Sequence of chain 2.A:
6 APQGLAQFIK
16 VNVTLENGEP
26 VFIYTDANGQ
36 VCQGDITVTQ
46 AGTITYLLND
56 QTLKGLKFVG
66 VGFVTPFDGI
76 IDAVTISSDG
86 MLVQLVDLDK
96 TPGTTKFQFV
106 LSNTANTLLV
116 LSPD

Binding-site contacts:
Ligand atom CB contacts residue THR100 of chain 2.A at 3.4 Å.
Ligand atom O contacts residue VAL43 of chain 2.A at 2.8 Å (h-bond).
Ligand atom N contacts residue PHE102 of chain 2.A at 3.0 Å (h-bond).
Ligand atom O contacts residue ASP40 of chain 2.A at 3.3 Å.
Ligand atom O contacts residue THR99 of chain 2.A at 3.2 Å.
Ligand atom CB contacts residue ASP94 of chain 2.A at 3.3 Å.
Ligand atom N contacts residue ASP94 of chain 2.A at 3.3 Å (salt-bridge).
Ligand atom CA contacts residue ILE41 of chain 2.A at 3.2 Å (hydrophobic).
Ligand atom CG contacts residue ASP92 of chain 2.A at 3.5 Å.
Ligand atom CD contacts residue PRO97 of chain 2.A at 3.5 Å (hydrophobic).
Ligand atom O contacts residue THR42 of chain 2.A at 3.4 Å.
Ligand atom OD1 contacts residue ASP92 of chain 2.A at 2.5 Å (salt-bridge).
Ligand atom CA contacts residue THR100 of chain 2.A at 3.2 Å.
Ligand atom CG contacts residue THR44 of chain 2.A at 3.3 Å.
Ligand atom CA contacts residue ASP40 of chain 2.A at 3.5 Å.
Ligand atom O contacts residue GLY98 of chain 2.A at 3.2 Å (h-bond).
Ligand atom O contacts residue ASP94 of chain 2.A at 2.8 Å (salt-bridge).
Ligand atom C contacts residue ASP94 of chain 2.A at 3.3 Å.
Ligand atom N contacts residue ASP40 of chain 2.A at 2.8 Å (salt-bridge).
Ligand atom O contacts residue THR100 of chain 2.A at 2.9 Å (h-bond).
Ligand atom ND2 contacts residue ASP92 of chain 2.A at 3.1 Å (salt-bridge).
Ligand atom OE1 contacts residue GLN45 of chain 2.A at 3.3 Å.
Ligand atom N contacts residue VAL43 of chain 2.A at 2.9 Å (h-bond).
Ligand atom CB contacts residue ASP40 of chain 2.A at 3.5 Å.
Ligand atom CG2 contacts residue ASP92 of chain 2.A at 3.5 Å.
Ligand atom CB contacts residue ASP94 of chain 2.A at 3.2 Å.
Ligand atom CD1 contacts residue ILE41 of chain 2.A at 3.3 Å (hydrophobic).
Ligand atom N contacts residue ASP94 of chain 2.A at 3.2 Å (salt-bridge).
Ligand atom O contacts residue PHE102 of chain 2.A at 2.9 Å (h-bond).
Ligand atom ND2 contacts residue THR96 of chain 2.A at 2.9 Å (h-bond).
Ligand atom N contacts residue THR100 of chain 2.A at 2.9 Å (h-bond).
Ligand atom CG1 contacts residue PHE102 of chain 2.A at 3.5 Å (hydrophobic).
Ligand atom CA contacts residue ASP94 of chain 2.A at 3.4 Å.
Ligand atom N contacts residue GLY98 of chain 2.A at 2.7 Å (h-bond).
Ligand atom O contacts residue VAL43 of chain 2.A at 3.5 Å (h-bond).
Ligand atom CB contacts residue THR96 of chain 2.A at 3.1 Å.
Ligand atom N contacts residue ILE41 of chain 2.A at 2.9 Å (h-bond).
Ligand atom O contacts residue THR44 of chain 2.A at 3.4 Å (h-bond).
Ligand atom ND2 contacts residue ILE75 of chain 2.A at 3.1 Å (h-bond).
Ligand atom O contacts residue ILE41 of chain 2.A at 3.1 Å (h-bond).

This small molecule binds to this protein.
Small molecule (SMILES): CC[C@H](C)[C@H](NC(=O)[C@H](C)NC(=O)[C@@H]1C=CC=N1)C(=O)N[C@H](C(=O)N[C@@H](CC(N)=O)C(=O)N[C@@H](CCCN=C(N)N)C(=O)N1CCC[C@H]1C(=O)N[C@H](C=O)CCC(N)=O)[C@@H](C)CC